A small-molecule ligand and the protein it binds are described below.
Small molecule (SMILES): CC(=O)N[C@@H]1[C@@H](O)[C@H](O)[C@@H](CO)O[C@H]1O

Sequence of chain 1.A:
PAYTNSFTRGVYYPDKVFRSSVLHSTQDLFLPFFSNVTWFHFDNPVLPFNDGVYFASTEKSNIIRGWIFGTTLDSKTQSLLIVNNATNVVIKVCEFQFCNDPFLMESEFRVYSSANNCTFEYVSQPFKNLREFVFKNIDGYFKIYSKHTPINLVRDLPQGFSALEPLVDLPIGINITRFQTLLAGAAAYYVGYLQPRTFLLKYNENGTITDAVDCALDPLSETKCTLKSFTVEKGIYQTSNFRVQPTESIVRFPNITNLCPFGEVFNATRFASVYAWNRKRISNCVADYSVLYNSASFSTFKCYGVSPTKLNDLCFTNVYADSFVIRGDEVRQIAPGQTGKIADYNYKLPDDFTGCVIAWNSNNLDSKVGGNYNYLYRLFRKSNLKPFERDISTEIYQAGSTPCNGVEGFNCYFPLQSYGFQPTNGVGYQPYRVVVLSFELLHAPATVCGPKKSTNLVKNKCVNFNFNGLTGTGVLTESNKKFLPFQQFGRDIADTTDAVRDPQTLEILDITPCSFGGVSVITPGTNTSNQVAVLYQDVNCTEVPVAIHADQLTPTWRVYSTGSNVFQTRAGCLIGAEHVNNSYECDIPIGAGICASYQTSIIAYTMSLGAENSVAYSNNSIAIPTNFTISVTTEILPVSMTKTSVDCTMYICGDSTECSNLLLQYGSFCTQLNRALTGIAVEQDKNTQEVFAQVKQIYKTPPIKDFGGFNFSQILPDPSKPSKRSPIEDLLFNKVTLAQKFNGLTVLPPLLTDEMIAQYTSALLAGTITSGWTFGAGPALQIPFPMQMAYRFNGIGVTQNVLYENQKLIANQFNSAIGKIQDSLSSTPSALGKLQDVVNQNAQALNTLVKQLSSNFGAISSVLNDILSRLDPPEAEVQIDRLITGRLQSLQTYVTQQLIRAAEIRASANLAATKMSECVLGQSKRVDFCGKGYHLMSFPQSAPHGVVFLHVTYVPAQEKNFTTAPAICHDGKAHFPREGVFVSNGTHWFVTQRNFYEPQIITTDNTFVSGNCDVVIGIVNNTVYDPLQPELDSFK

Binding-site contacts:
Ligand atom C7 contacts residue ASN657 of chain 1.A at 3.4 Å.
Ligand atom C5 contacts residue ASN657 of chain 1.A at 3.7 Å.
Ligand atom N2 contacts residue ASN657 of chain 1.A at 2.8 Å (h-bond).
Ligand atom O5 contacts residue ASN657 of chain 1.A at 2.4 Å (h-bond).
Ligand atom C4 contacts residue ASN657 of chain 1.A at 4.2 Å.
Ligand atom C8 contacts residue ASN657 of chain 1.A at 4.5 Å.
Ligand atom C2 contacts residue ASN657 of chain 1.A at 2.4 Å.
Ligand atom O7 contacts residue ASN657 of chain 1.A at 3.6 Å.
Ligand atom C1 contacts residue ASN657 of chain 1.A at 1.4 Å.
Ligand atom C3 contacts residue ASN657 of chain 1.A at 3.8 Å.